This protein binds this small molecule.
Small molecule (SMILES): CC(=O)N[C@H]1[C@H](O[C@H]2[C@H](O)[C@@H](NC(C)=O)CO[C@@H]2CO)O[C@H](CO)[C@@H](O)[C@@H]1O

Sequence of chain 20.E:
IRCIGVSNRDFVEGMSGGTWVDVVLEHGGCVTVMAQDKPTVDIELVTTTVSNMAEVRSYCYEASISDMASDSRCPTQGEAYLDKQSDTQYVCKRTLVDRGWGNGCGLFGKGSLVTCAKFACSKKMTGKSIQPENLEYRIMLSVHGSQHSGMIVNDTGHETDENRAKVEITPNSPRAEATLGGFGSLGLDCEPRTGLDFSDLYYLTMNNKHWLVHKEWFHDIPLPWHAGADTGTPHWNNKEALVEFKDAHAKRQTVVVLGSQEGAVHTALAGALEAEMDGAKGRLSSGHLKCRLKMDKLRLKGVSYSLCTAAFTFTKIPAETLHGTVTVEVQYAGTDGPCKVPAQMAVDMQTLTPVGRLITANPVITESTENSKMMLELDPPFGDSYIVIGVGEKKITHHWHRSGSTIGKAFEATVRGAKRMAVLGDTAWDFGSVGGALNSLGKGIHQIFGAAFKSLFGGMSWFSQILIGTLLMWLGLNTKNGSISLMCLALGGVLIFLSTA

Binding-site contacts:
Ligand atom C1 contacts residue ASN154 of chain 20.E at 3.4 Å.
Ligand atom O7 contacts residue ASN154 of chain 20.E at 2.6 Å (h-bond).
Ligand atom C8 contacts residue THR156 of chain 20.E at 4.0 Å.
Ligand atom N2 contacts residue ASN154 of chain 20.E at 3.8 Å.
Ligand atom C7 contacts residue ASN154 of chain 20.E at 3.3 Å.
Ligand atom C2 contacts residue ASN154 of chain 20.E at 3.5 Å.
Ligand atom C8 contacts residue ASN154 of chain 20.E at 3.6 Å.
Ligand atom C1 contacts residue THR156 of chain 20.E at 3.6 Å.
Ligand atom C7 contacts residue THR156 of chain 20.E at 3.9 Å.
Ligand atom N2 contacts residue THR156 of chain 20.E at 3.6 Å (h-bond).
Ligand atom O5 contacts residue ASN154 of chain 20.E at 4.0 Å.
Ligand atom O6 contacts residue MET151 of chain 20.E at 3.4 Å.
Ligand atom C2 contacts residue THR156 of chain 20.E at 4.2 Å.
Ligand atom C6 contacts residue MET151 of chain 20.E at 4.5 Å (hydrophobic).